Sequence of chain 3.A:
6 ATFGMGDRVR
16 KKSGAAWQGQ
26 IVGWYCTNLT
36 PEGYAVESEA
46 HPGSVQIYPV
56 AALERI

Binding-site contacts:
Ligand atom O35 contacts residue D491 of chain 3.B at 1.9 Å.
Ligand atom O35 contacts residue VAL50 of chain 1.A at 3.5 Å (h-bond).
Ligand atom C11 contacts residue TYR53 of chain 1.A at 3.7 Å (hydrophobic).
Ligand atom O7 contacts residue GLN51 of chain 3.A at 2.9 Å (h-bond).
Ligand atom C8 contacts residue D491 of chain 3.B at 0.8 Å.
Ligand atom C9 contacts residue D491 of chain 3.B at 0.8 Å.
Ligand atom C36 contacts residue D491 of chain 3.B at 0.8 Å.
Ligand atom C11 contacts residue D491 of chain 3.B at 2.9 Å.
Ligand atom C37 contacts residue ILE52 of chain 1.A at 3.6 Å (hydrophobic).
Ligand atom O10 contacts residue ILE52 of chain 1.A at 3.1 Å (h-bond).
Ligand atom C9 contacts residue GLN51 of chain 1.A at 3.8 Å.
Ligand atom C9 contacts residue ILE52 of chain 3.A at 3.9 Å (hydrophobic).
Ligand atom C8 contacts residue GLN51 of chain 3.A at 3.5 Å.
Ligand atom C36 contacts residue GLN51 of chain 1.A at 3.0 Å.
Ligand atom O10 contacts residue TYR53 of chain 1.A at 4.4 Å.
Ligand atom O7 contacts residue VAL50 of chain 3.A at 4.4 Å.
Ligand atom C11 contacts residue ILE52 of chain 1.A at 2.9 Å (hydrophobic).
Ligand atom O10 contacts residue GLN51 of chain 1.A at 2.6 Å (h-bond).
Ligand atom C8 contacts residue ILE52 of chain 1.A at 4.5 Å (hydrophobic).
Ligand atom C11 contacts residue GLN51 of chain 1.A at 3.5 Å.
Ligand atom C37 contacts residue GLN51 of chain 1.A at 2.8 Å.
Ligand atom O10 contacts residue D491 of chain 3.B at 1.7 Å (h-bond).
Ligand atom O35 contacts residue GLN51 of chain 4.A at 4.0 Å.
Ligand atom O35 contacts residue GLN51 of chain 1.A at 3.4 Å (h-bond).
Ligand atom C36 contacts residue VAL50 of chain 1.A at 3.8 Å (hydrophobic).
Ligand atom C36 contacts residue ILE52 of chain 1.A at 3.2 Å (hydrophobic).
Ligand atom C8 contacts residue VAL50 of chain 3.A at 4.0 Å (hydrophobic).
Ligand atom O7 contacts residue ILE52 of chain 3.A at 3.0 Å (h-bond).
Ligand atom C37 contacts residue D491 of chain 3.B at 0.8 Å.
Ligand atom C9 contacts residue VAL50 of chain 1.A at 3.7 Å (hydrophobic).
Ligand atom C8 contacts residue ILE52 of chain 3.A at 4.0 Å (hydrophobic).
Ligand atom O7 contacts residue D491 of chain 3.B at 0.8 Å.

A small-molecule ligand and the protein it binds are described below.
Small molecule (SMILES): O=C(O)c1ccc2[nH]c(-c3ccc(OC[C@H](O)CCOc4ccc(-c5nc6ccc(C(=O)O)cc6[nH]5)cc4)cc3)nc2c1

Sequence of chain 4.A:
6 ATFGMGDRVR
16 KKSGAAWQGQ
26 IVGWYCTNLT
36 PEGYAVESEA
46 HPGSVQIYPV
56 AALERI

Sequence of chain 1.A:
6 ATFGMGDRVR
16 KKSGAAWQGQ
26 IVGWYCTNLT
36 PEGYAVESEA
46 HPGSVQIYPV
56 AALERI